Sequence of chain 42.C:
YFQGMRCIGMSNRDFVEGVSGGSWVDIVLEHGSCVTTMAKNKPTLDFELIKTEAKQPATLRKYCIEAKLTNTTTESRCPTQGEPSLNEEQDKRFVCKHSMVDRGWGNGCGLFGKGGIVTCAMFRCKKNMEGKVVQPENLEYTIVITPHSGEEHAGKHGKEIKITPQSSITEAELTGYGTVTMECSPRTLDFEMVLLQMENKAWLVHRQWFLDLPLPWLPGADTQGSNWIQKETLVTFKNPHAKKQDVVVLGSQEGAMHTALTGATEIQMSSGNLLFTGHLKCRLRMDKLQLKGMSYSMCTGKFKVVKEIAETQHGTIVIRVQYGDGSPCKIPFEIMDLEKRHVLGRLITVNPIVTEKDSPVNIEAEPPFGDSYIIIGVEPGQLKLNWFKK

Sequence of chain 42.D:
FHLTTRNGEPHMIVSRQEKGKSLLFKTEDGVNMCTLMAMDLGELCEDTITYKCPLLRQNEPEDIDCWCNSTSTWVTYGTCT

A protein and the small-molecule ligand that binds it are described below.
Small molecule (SMILES): CC(=O)N[C@@H]1[C@@H](O)[C@H](O)[C@@H](CO)O[C@H]1O

Binding-site contacts:
Ligand atom O6 contacts residue CYS45 of chain 42.D at 3.4 Å (h-bond).
Ligand atom C5 contacts residue NAG1 of chain 42.T at 3.7 Å.
Ligand atom O5 contacts residue THR48 of chain 42.D at 4.0 Å.
Ligand atom O6 contacts residue THR48 of chain 42.D at 4.0 Å.
Ligand atom O4 contacts residue NAG1 of chain 42.T at 1.6 Å.
Ligand atom C1 contacts residue ASN75 of chain 42.C at 1.3 Å.
Ligand atom C3 contacts residue ASN75 of chain 42.C at 3.5 Å.
Ligand atom C6 contacts residue NAG1 of chain 42.T at 3.4 Å.
Ligand atom C6 contacts residue CYS45 of chain 42.D at 4.4 Å (hydrophobic).
Ligand atom C7 contacts residue MET126 of chain 42.C at 3.8 Å (hydrophobic).
Ligand atom O6 contacts residue GLU46 of chain 42.D at 3.8 Å.
Ligand atom O3 contacts residue NAG1 of chain 42.T at 2.4 Å (h-bond).
Ligand atom C6 contacts residue THR48 of chain 42.D at 4.4 Å.
Ligand atom C4 contacts residue NAG1 of chain 42.T at 2.9 Å.
Ligand atom C3 contacts residue NAG1 of chain 42.T at 3.3 Å.
Ligand atom C8 contacts residue ASN75 of chain 42.C at 3.0 Å.
Ligand atom C8 contacts residue MET126 of chain 42.C at 3.7 Å (hydrophobic).
Ligand atom C4 contacts residue ASN75 of chain 42.C at 4.0 Å.
Ligand atom O5 contacts residue ASN75 of chain 42.C at 2.1 Å (h-bond).
Ligand atom C2 contacts residue NAG1 of chain 42.T at 4.1 Å.
Ligand atom C8 contacts residue PHE98 of chain 42.C at 3.6 Å (hydrophobic).
Ligand atom C7 contacts residue ASN75 of chain 42.C at 2.8 Å.
Ligand atom C2 contacts residue ASN75 of chain 42.C at 2.6 Å.
Ligand atom N2 contacts residue ASN75 of chain 42.C at 3.0 Å (h-bond).
Ligand atom O6 contacts residue ASN75 of chain 42.C at 3.8 Å.
Ligand atom C6 contacts residue ASN75 of chain 42.C at 3.8 Å.
Ligand atom O7 contacts residue MET126 of chain 42.C at 3.1 Å.
Ligand atom O7 contacts residue ASN75 of chain 42.C at 3.2 Å (h-bond).
Ligand atom C5 contacts residue ASN75 of chain 42.C at 3.2 Å.
Ligand atom O6 contacts residue NAG1 of chain 42.T at 4.1 Å.